Sequence of chain 1.A:
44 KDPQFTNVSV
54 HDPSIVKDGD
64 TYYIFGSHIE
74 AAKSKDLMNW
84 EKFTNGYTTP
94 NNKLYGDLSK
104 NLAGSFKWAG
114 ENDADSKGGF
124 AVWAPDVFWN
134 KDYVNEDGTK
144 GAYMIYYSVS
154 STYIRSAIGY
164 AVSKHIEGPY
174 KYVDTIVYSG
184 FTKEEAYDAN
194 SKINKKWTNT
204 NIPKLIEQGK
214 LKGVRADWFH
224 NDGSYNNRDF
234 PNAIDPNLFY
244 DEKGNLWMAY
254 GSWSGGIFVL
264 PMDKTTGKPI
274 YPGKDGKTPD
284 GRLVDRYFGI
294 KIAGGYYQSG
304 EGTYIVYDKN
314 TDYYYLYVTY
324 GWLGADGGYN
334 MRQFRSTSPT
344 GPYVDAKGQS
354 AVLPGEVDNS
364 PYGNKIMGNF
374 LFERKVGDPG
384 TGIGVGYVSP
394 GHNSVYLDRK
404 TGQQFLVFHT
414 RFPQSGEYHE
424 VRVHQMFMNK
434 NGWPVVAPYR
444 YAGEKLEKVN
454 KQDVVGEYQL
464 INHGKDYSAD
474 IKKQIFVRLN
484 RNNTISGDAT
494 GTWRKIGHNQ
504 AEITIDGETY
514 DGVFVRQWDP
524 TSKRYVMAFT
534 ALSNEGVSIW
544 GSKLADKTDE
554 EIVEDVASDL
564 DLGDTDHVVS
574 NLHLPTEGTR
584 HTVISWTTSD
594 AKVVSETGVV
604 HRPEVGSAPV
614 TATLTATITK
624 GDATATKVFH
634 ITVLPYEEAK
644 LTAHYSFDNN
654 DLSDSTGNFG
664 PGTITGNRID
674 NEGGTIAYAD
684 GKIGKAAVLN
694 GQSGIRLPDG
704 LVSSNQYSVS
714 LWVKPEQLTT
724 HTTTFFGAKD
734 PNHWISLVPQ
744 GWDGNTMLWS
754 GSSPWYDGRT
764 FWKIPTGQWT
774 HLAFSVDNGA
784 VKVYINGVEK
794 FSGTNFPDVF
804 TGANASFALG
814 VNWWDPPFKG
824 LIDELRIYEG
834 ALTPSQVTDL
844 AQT

Binding-site contacts:
Ligand atom C1 contacts residue TRP745 of chain 1.A at 3.8 Å (hydrophobic).
Ligand atom O3 contacts residue TRP817 of chain 1.A at 3.8 Å.
Ligand atom C1 contacts residue ASP760 of chain 1.A at 2.9 Å.
Ligand atom O3 contacts residue HIS724 of chain 1.A at 3.2 Å.
Ligand atom O3 contacts residue TRP745 of chain 1.A at 3.7 Å.
Ligand atom O3 contacts residue SER755 of chain 1.A at 4.0 Å.
Ligand atom O4 contacts residue TRP817 of chain 1.A at 3.6 Å (h-bond).
Ligand atom O4 contacts residue TRP758 of chain 1.A at 3.8 Å.
Ligand atom C3 contacts residue PRO734 of chain 1.A at 4.0 Å (hydrophobic).
Ligand atom O1 contacts residue ASP760 of chain 1.A at 2.4 Å (salt-bridge).
Ligand atom O2 contacts residue TRP817 of chain 1.A at 3.8 Å.
Ligand atom C4 contacts residue TRP752 of chain 1.A at 3.9 Å (hydrophobic).
Ligand atom C1 contacts residue TRP817 of chain 1.A at 3.6 Å (hydrophobic).
Ligand atom C3 contacts residue ASN735 of chain 1.A at 3.4 Å.
Ligand atom O2 contacts residue TRP737 of chain 1.A at 3.0 Å (h-bond).
Ligand atom O1 contacts residue TRP752 of chain 1.A at 3.3 Å (h-bond).
Ligand atom O3 contacts residue ASP818 of chain 1.A at 2.9 Å (salt-bridge).
Ligand atom O4 contacts residue TRP752 of chain 1.A at 4.0 Å.
Ligand atom C2 contacts residue ASP818 of chain 1.A at 3.5 Å.
Ligand atom C3 contacts residue ASP818 of chain 1.A at 3.6 Å.
Ligand atom C1 contacts residue PRO734 of chain 1.A at 3.6 Å (hydrophobic).
Ligand atom C2 contacts residue TRP758 of chain 1.A at 3.9 Å (hydrophobic).
Ligand atom O3 contacts residue TRP752 of chain 1.A at 3.5 Å.
Ligand atom O2 contacts residue SER755 of chain 1.A at 2.9 Å.
Ligand atom O5 contacts residue TRP817 of chain 1.A at 3.3 Å (h-bond).
Ligand atom C5 contacts residue ASN735 of chain 1.A at 3.5 Å.
Ligand atom C3 contacts residue TRP817 of chain 1.A at 3.8 Å (hydrophobic).
Ligand atom O2 contacts residue ASP818 of chain 1.A at 2.9 Å (salt-bridge).
Ligand atom O1 contacts residue TRP745 of chain 1.A at 2.5 Å (h-bond).
Ligand atom C2 contacts residue ASP760 of chain 1.A at 3.1 Å.
Ligand atom C5 contacts residue PRO734 of chain 1.A at 3.9 Å (hydrophobic).
Ligand atom C5 contacts residue TRP817 of chain 1.A at 3.4 Å (hydrophobic).
Ligand atom C2 contacts residue SER755 of chain 1.A at 3.6 Å.
Ligand atom O2 contacts residue ASN735 of chain 1.A at 3.5 Å.
Ligand atom O5 contacts residue TRP758 of chain 1.A at 3.9 Å.
Ligand atom C4 contacts residue TRP817 of chain 1.A at 3.6 Å (hydrophobic).
Ligand atom O2 contacts residue ASP760 of chain 1.A at 3.6 Å.
Ligand atom O2 contacts residue PRO734 of chain 1.A at 2.7 Å (h-bond).
Ligand atom C2 contacts residue PRO734 of chain 1.A at 3.5 Å (hydrophobic).
Ligand atom O5 contacts residue HIS724 of chain 1.A at 4.0 Å.

A protein and the small-molecule ligand that binds it are described below.
Small molecule (SMILES): OC[C@@H]1O[C@@H](OC[C@@H]2O[C@@H](OC[C@@H]3O[C@@H](OC[C@@H]4O[C@@H](OC[C@@H]5O[C@@H](O)[C@H](O)[C@H]5O)[C@H](O)[C@H]4O)[C@H](O)[C@H]3O)[C@H](O)[C@H]2O)[C@H](O)[C@H]1O